Sequence of chain 1.A:
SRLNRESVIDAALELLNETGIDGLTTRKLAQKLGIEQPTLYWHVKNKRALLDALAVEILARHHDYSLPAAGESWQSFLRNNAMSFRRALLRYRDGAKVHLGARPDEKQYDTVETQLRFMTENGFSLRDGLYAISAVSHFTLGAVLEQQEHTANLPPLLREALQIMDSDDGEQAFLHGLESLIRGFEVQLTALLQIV

This protein binds this small molecule.
Small molecule (SMILES): CN(C)C1C(O)=C(C(N)=O)C(=O)[C@@]2(O)C(O)=C3C(=O)c4c(O)cccc4[C@@](C)(O)[C@H]3C[C@@H]12

Sequence of chain 2.A:
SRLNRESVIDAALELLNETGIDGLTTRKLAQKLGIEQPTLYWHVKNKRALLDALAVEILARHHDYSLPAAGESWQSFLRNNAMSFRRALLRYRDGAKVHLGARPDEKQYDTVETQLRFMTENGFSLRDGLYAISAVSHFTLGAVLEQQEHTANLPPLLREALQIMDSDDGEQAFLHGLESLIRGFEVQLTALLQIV

Binding-site contacts:
Ligand atom C43 contacts residue ASN81 of chain 2.A at 3.5 Å.
Ligand atom C42 contacts residue SER137 of chain 2.A at 3.3 Å.
Ligand atom C7 contacts residue VAL112 of chain 2.A at 3.7 Å (hydrophobic).
Ligand atom C12 contacts residue MG1 of chain 2.C at 3.2 Å.
Ligand atom C8 contacts residue MET176 of chain 1.A at 3.0 Å (hydrophobic).
Ligand atom O10 contacts residue PRO104 of chain 2.A at 3.3 Å.
Ligand atom N4 contacts residue SER137 of chain 2.A at 3.7 Å.
Ligand atom O21 contacts residue GLN115 of chain 2.A at 3.3 Å (h-bond).
Ligand atom C9 contacts residue MET176 of chain 1.A at 3.0 Å (hydrophobic).
Ligand atom C7 contacts residue LEU169 of chain 1.A at 3.2 Å (hydrophobic).
Ligand atom C42 contacts residue ASN81 of chain 2.A at 2.8 Å.
Ligand atom O11 contacts residue MG1 of chain 2.C at 2.1 Å.
Ligand atom C3 contacts residue GLN115 of chain 2.A at 3.5 Å.
Ligand atom O12 contacts residue MG1 of chain 2.C at 2.0 Å.
Ligand atom C1B contacts residue MG1 of chain 2.C at 3.7 Å.
Ligand atom C9 contacts residue LEU173 of chain 1.A at 3.6 Å (hydrophobic).
Ligand atom C4 contacts residue ASN81 of chain 2.A at 3.6 Å.
Ligand atom C42 contacts residue ILE133 of chain 2.A at 3.7 Å (hydrophobic).
Ligand atom C5 contacts residue GLN115 of chain 2.A at 3.4 Å.
Ligand atom C11 contacts residue MG1 of chain 2.C at 3.2 Å.
Ligand atom O21 contacts residue SER66 of chain 2.A at 2.8 Å.
Ligand atom C21 contacts residue HIS63 of chain 2.A at 3.6 Å.
Ligand atom O21 contacts residue THR111 of chain 2.A at 3.7 Å.
Ligand atom C10 contacts residue PRO104 of chain 2.A at 3.4 Å (hydrophobic).
Ligand atom O12 contacts residue HIS99 of chain 2.A at 3.2 Å (h-bond).
Ligand atom C43 contacts residue SER137 of chain 2.A at 3.1 Å.
Ligand atom C41 contacts residue SER137 of chain 2.A at 3.7 Å.
Ligand atom C43 contacts residue PHE85 of chain 2.A at 3.4 Å (hydrophobic).
Ligand atom O1C contacts residue PHE85 of chain 2.A at 3.3 Å.
Ligand atom C8 contacts residue LEU169 of chain 1.A at 3.5 Å (hydrophobic).
Ligand atom O21 contacts residue HIS63 of chain 2.A at 3.1 Å.
Ligand atom C62 contacts residue VAL112 of chain 2.A at 2.5 Å (hydrophobic).
Ligand atom N4 contacts residue ASN81 of chain 2.A at 2.6 Å (h-bond).
Ligand atom C4 contacts residue GLN115 of chain 2.A at 3.1 Å.
Ligand atom O3 contacts residue GLN115 of chain 2.A at 3.5 Å (h-bond).
Ligand atom O3 contacts residue HIS63 of chain 2.A at 2.5 Å (h-bond).
Ligand atom O3 contacts residue ASN81 of chain 2.A at 3.0 Å (h-bond).
Ligand atom C3 contacts residue HIS63 of chain 2.A at 3.6 Å.
Ligand atom C6 contacts residue VAL112 of chain 2.A at 3.3 Å (hydrophobic).
Ligand atom O6 contacts residue VAL112 of chain 2.A at 2.5 Å.